This protein binds this small molecule.
Small molecule (SMILES): CC(=O)[C@H](C)O

Binding-site contacts:
Ligand atom C3 contacts residue NAD1 of chain 1.C at 3.3 Å.
Ligand atom O2 contacts residue HBR1 of chain 1.E at 0.1 Å (h-bond).
Ligand atom C1 contacts residue HBR1 of chain 1.E at 0.1 Å.
Ligand atom C4 contacts residue TRP205 of chain 1.A at 3.8 Å (hydrophobic).
Ligand atom C4 contacts residue NAD1 of chain 1.C at 3.2 Å.
Ligand atom C3 contacts residue SER195 of chain 1.A at 4.2 Å.
Ligand atom O7 contacts residue PRO194 of chain 1.A at 3.4 Å (h-bond).
Ligand atom C2 contacts residue SER153 of chain 1.A at 4.1 Å.
Ligand atom C3 contacts residue HBR1 of chain 1.E at 0.3 Å.
Ligand atom O2 contacts residue TYR164 of chain 1.A at 2.5 Å (h-bond).
Ligand atom O2 contacts residue NAD1 of chain 1.C at 2.7 Å.
Ligand atom C3 contacts residue SER151 of chain 1.A at 3.9 Å.
Ligand atom C3 contacts residue GLN260 of chain 2.A at 3.6 Å.
Ligand atom C1 contacts residue TYR164 of chain 1.A at 3.5 Å (hydrophobic).
Ligand atom C2 contacts residue TYR164 of chain 1.A at 3.3 Å (hydrophobic).
Ligand atom C2 contacts residue SER151 of chain 1.A at 3.6 Å.
Ligand atom O2 contacts residue SER151 of chain 1.A at 2.7 Å (h-bond).
Ligand atom C4 contacts residue SER195 of chain 1.A at 3.8 Å.
Ligand atom O7 contacts residue HBR1 of chain 1.E at 1.7 Å.
Ligand atom C1 contacts residue TRP205 of chain 1.A at 4.0 Å (hydrophobic).
Ligand atom O7 contacts residue NAD1 of chain 1.C at 3.1 Å.
Ligand atom C2 contacts residue NAD1 of chain 1.C at 2.9 Å.
Ligand atom C3 contacts residue TRP205 of chain 1.A at 4.5 Å (hydrophobic).
Ligand atom C4 contacts residue LEU196 of chain 1.A at 3.9 Å (hydrophobic).
Ligand atom C1 contacts residue NAD1 of chain 1.C at 3.4 Å.
Ligand atom O7 contacts residue SER153 of chain 1.A at 3.9 Å.
Ligand atom C2 contacts residue HBR1 of chain 1.E at 0.1 Å.
Ligand atom C4 contacts residue THR202 of chain 1.A at 4.1 Å.
Ligand atom C1 contacts residue MET201 of chain 1.A at 3.8 Å (hydrophobic).
Ligand atom O7 contacts residue LEU196 of chain 1.A at 4.2 Å.
Ligand atom O7 contacts residue SER151 of chain 1.A at 3.2 Å (h-bond).
Ligand atom C3 contacts residue SER153 of chain 1.A at 3.9 Å.
Ligand atom O2 contacts residue SER153 of chain 1.A at 3.9 Å.
Ligand atom C1 contacts residue HIS104 of chain 1.A at 3.9 Å.
Ligand atom C4 contacts residue HBR1 of chain 1.E at 0.1 Å.
Ligand atom O7 contacts residue VAL152 of chain 1.A at 4.0 Å.
Ligand atom O7 contacts residue SER195 of chain 1.A at 3.4 Å (h-bond).
Ligand atom C1 contacts residue THR202 of chain 1.A at 4.3 Å.
Ligand atom C4 contacts residue GLN260 of chain 2.A at 3.9 Å.
Ligand atom O7 contacts residue GLN260 of chain 2.A at 3.0 Å (h-bond).

Sequence of chain 2.A:
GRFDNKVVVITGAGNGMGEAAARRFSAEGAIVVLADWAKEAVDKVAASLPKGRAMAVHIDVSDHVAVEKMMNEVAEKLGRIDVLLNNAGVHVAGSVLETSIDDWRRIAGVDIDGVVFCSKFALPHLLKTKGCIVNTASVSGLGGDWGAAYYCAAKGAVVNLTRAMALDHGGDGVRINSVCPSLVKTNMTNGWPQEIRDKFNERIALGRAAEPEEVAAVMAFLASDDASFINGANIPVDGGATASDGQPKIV

Sequence of chain 1.A:
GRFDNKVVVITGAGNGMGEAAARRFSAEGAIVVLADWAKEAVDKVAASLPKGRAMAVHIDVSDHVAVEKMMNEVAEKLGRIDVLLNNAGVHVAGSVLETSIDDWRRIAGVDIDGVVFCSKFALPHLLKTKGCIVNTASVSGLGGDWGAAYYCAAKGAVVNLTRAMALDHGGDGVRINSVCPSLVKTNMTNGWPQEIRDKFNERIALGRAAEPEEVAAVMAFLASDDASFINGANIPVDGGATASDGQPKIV